Sequence of chain 1.G:
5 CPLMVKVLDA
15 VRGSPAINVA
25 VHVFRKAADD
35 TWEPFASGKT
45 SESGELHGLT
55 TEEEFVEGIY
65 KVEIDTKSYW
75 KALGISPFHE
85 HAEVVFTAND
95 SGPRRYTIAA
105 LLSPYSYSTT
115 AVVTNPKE

Sequence of chain 1.E:
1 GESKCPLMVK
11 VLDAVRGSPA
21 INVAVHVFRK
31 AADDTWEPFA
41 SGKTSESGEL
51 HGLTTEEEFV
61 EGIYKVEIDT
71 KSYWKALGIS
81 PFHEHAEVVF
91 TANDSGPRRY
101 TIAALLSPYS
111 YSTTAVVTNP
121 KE

This protein binds this small molecule.
Small molecule (SMILES): O=C(/C=C/c1ccc(O)cc1)c1ccccc1

Binding-site contacts:
Ligand atom C1 contacts residue SER112 of chain 1.E at 4.2 Å.
Ligand atom C3 contacts residue LEU105 of chain 1.G at 4.0 Å (hydrophobic).
Ligand atom C9 contacts residue LEU12 of chain 1.G at 4.1 Å (hydrophobic).
Ligand atom O16 contacts residue THR114 of chain 1.E at 3.6 Å.
Ligand atom C5 contacts residue THR113 of chain 1.G at 3.7 Å.
Ligand atom C11 contacts residue ALA103 of chain 1.G at 4.1 Å (hydrophobic).
Ligand atom C4 contacts residue ALA104 of chain 1.G at 3.7 Å (hydrophobic).
Ligand atom C12 contacts residue LYS10 of chain 1.G at 3.5 Å.
Ligand atom C9 contacts residue ALA103 of chain 1.G at 4.3 Å (hydrophobic).
Ligand atom C8 contacts residue LEU12 of chain 1.G at 3.9 Å (hydrophobic).
Ligand atom C10 contacts residue LEU12 of chain 1.G at 4.0 Å (hydrophobic).
Ligand atom O17 contacts residue LYS10 of chain 1.G at 3.1 Å (salt-bridge).
Ligand atom C5 contacts residue THR114 of chain 1.G at 3.6 Å.
Ligand atom C13 contacts residue LYS10 of chain 1.E at 3.8 Å.
Ligand atom C6 contacts residue SER112 of chain 1.G at 2.9 Å.
Ligand atom C4 contacts residue SER112 of chain 1.G at 3.7 Å.
Ligand atom C14 contacts residue LYS10 of chain 1.E at 4.2 Å.
Ligand atom C3 contacts residue ALA104 of chain 1.G at 4.2 Å (hydrophobic).
Ligand atom C4 contacts residue THR114 of chain 1.G at 3.8 Å.
Ligand atom C8 contacts residue ALA103 of chain 1.E at 3.7 Å (hydrophobic).
Ligand atom C6 contacts residue LEU105 of chain 1.E at 3.2 Å (hydrophobic).
Ligand atom C1 contacts residue LEU105 of chain 1.E at 3.4 Å (hydrophobic).
Ligand atom C12 contacts residue LYS10 of chain 1.E at 4.2 Å.
Ligand atom C3 contacts residue THR114 of chain 1.G at 4.3 Å.
Ligand atom C5 contacts residue SER112 of chain 1.G at 2.9 Å.
Ligand atom C6 contacts residue THR114 of chain 1.G at 3.9 Å.
Ligand atom C5 contacts residue LEU105 of chain 1.G at 4.2 Å (hydrophobic).
Ligand atom O17 contacts residue LYS10 of chain 1.E at 3.9 Å.
Ligand atom C1 contacts residue SER112 of chain 1.G at 3.9 Å.
Ligand atom C13 contacts residue LYS10 of chain 1.G at 3.5 Å.
Ligand atom C4 contacts residue LEU105 of chain 1.G at 3.7 Å (hydrophobic).
Ligand atom C3 contacts residue ALA103 of chain 1.G at 3.9 Å (hydrophobic).
Ligand atom C4 contacts residue ALA103 of chain 1.G at 3.4 Å (hydrophobic).
Ligand atom C14 contacts residue LYS10 of chain 1.G at 4.1 Å.
Ligand atom C11 contacts residue LYS10 of chain 1.G at 4.2 Å.
Ligand atom O16 contacts residue ALA103 of chain 1.E at 3.9 Å.
Ligand atom C5 contacts residue ALA103 of chain 1.G at 3.8 Å (hydrophobic).
Ligand atom C15 contacts residue ALA103 of chain 1.E at 4.0 Å (hydrophobic).
Ligand atom C11 contacts residue LEU12 of chain 1.E at 4.2 Å (hydrophobic).
Ligand atom C15 contacts residue LEU12 of chain 1.G at 3.6 Å (hydrophobic).